Sequence of chain 1.P:
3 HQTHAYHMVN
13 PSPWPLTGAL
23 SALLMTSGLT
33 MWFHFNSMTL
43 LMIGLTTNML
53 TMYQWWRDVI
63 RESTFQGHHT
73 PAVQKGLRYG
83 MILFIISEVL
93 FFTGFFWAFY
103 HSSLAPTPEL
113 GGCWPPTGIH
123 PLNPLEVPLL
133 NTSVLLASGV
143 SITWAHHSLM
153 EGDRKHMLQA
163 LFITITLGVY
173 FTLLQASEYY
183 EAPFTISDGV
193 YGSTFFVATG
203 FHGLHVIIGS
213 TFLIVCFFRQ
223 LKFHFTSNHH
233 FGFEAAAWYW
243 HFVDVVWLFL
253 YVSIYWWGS

Sequence of chain 1.W:
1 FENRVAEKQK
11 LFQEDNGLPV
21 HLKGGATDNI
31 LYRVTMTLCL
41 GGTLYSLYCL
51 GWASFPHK

Binding-site contacts:
Ligand atom C3 contacts residue PHE164 of chain 1.P at 4.4 Å (hydrophobic).
Ligand atom O7 contacts residue GLN161 of chain 1.P at 4.4 Å.
Ligand atom C6 contacts residue PHE164 of chain 1.P at 4.4 Å (hydrophobic).
Ligand atom C21 contacts residue PHE1 of chain 1.W at 4.0 Å (hydrophobic).
Ligand atom C16 contacts residue LEU160 of chain 1.P at 4.5 Å (hydrophobic).
Ligand atom C8 contacts residue LEU160 of chain 1.P at 4.4 Å (hydrophobic).
Ligand atom C15 contacts residue LEU160 of chain 1.P at 4.2 Å (hydrophobic).
Ligand atom C7 contacts residue GLN161 of chain 1.P at 4.2 Å.
Ligand atom C16 contacts residue LYS157 of chain 1.P at 4.4 Å.
Ligand atom C6 contacts residue LEU160 of chain 1.P at 4.5 Å (hydrophobic).
Ligand atom C6 contacts residue GLN161 of chain 1.P at 3.7 Å.
Ligand atom O26 contacts residue PHE225 of chain 1.P at 4.2 Å.
Ligand atom C24 contacts residue ARG156 of chain 1.P at 3.2 Å.
Ligand atom O26 contacts residue ARG156 of chain 1.P at 3.0 Å (salt-bridge).
Ligand atom C23 contacts residue ARG156 of chain 1.P at 4.0 Å.
Ligand atom C18 contacts residue LEU160 of chain 1.P at 3.4 Å (hydrophobic).
Ligand atom C19 contacts residue PHE219 of chain 1.P at 3.7 Å (hydrophobic).
Ligand atom C2 contacts residue PHE164 of chain 1.P at 4.2 Å (hydrophobic).
Ligand atom C15 contacts residue LYS157 of chain 1.P at 3.8 Å.
Ligand atom O25 contacts residue PHE1 of chain 1.W at 2.6 Å (h-bond).
Ligand atom C24 contacts residue PHE1 of chain 1.W at 3.5 Å (hydrophobic).
Ligand atom O25 contacts residue ARG156 of chain 1.P at 3.2 Å (salt-bridge).
Ligand atom C5 contacts residue PHE164 of chain 1.P at 4.1 Å (hydrophobic).
Ligand atom O26 contacts residue PHE1 of chain 1.W at 3.8 Å.
Ligand atom C19 contacts residue PHE164 of chain 1.P at 3.7 Å (hydrophobic).
Ligand atom C18 contacts residue LEU223 of chain 1.P at 3.5 Å (hydrophobic).

This protein binds this small molecule.
Small molecule (SMILES): C[C@H](CCC(=O)O)[C@H]1CC[C@H]2[C@@H]3[C@H](O)C[C@@H]4C[C@H](O)CC[C@]4(C)[C@H]3C[C@H](O)[C@]12C